Sequence of chain 1.C:
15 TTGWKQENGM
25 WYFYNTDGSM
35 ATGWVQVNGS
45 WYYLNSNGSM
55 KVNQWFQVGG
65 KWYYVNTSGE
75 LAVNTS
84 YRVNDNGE

A small-molecule ligand and the protein it binds are described below.
Small molecule (SMILES): C[N+](C)(C)CCOP(=O)(O)O

Binding-site contacts:
Ligand atom C2 contacts residue TRP59 of chain 1.C at 3.8 Å (hydrophobic).
Ligand atom C2 contacts residue TRP66 of chain 1.C at 4.5 Å (hydrophobic).
Ligand atom C5 contacts residue TYR84 of chain 1.C at 3.8 Å (hydrophobic).
Ligand atom C4 contacts residue TYR84 of chain 1.C at 4.4 Å (hydrophobic).
Ligand atom C2 contacts residue TYR84 of chain 1.C at 4.0 Å (hydrophobic).
Ligand atom C4 contacts residue TRP59 of chain 1.C at 4.0 Å (hydrophobic).
Ligand atom N1 contacts residue TYR84 of chain 1.C at 4.3 Å.
Ligand atom C3 contacts residue TRP66 of chain 1.C at 3.8 Å (hydrophobic).